Sequence of chain 1.A:
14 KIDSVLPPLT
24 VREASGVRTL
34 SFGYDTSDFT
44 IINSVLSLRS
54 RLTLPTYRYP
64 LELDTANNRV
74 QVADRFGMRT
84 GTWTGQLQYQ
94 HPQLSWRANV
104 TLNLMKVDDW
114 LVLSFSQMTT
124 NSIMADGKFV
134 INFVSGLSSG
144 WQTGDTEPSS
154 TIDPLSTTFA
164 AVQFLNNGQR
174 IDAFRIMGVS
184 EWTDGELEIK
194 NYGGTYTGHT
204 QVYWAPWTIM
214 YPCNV

This protein binds this small molecule.
Small molecule (SMILES): CC(=O)N[C@H]1[C@H](O[C@@H]2[C@H](O[C@]3(C(=O)O)C[C@H](O)[C@@H](NC(C)=O)[C@H]([C@H](O)[C@H](O)CO)O3)[C@@H](O)[C@H](O[C@H]3[C@H](O)[C@@H](O)[C@H](O)O[C@@H]3CO)O[C@@H]2CO)O[C@H](CO)[C@H](O)[C@@H]1O

Binding-site contacts:
Ligand atom C3 contacts residue THR122 of chain 1.A at 3.9 Å.
Ligand atom O10 contacts residue THR104 of chain 1.A at 2.8 Å (h-bond).
Ligand atom C11 contacts residue SER119 of chain 1.A at 3.3 Å.
Ligand atom C10 contacts residue VAL103 of chain 1.A at 4.0 Å (hydrophobic).
Ligand atom O10 contacts residue SER119 of chain 1.A at 3.8 Å.
Ligand atom O8 contacts residue THR122 of chain 1.A at 2.7 Å (h-bond).
Ligand atom N5 contacts residue MET121 of chain 1.A at 3.8 Å.
Ligand atom C4 contacts residue GLN120 of chain 1.A at 3.2 Å.
Ligand atom C9 contacts residue THR122 of chain 1.A at 3.4 Å.
Ligand atom N5 contacts residue GLN120 of chain 1.A at 3.0 Å (h-bond).
Ligand atom C5 contacts residue GLN120 of chain 1.A at 3.5 Å.
Ligand atom O1A contacts residue MET121 of chain 1.A at 3.7 Å.
Ligand atom O10 contacts residue VAL103 of chain 1.A at 3.4 Å.
Ligand atom N5 contacts residue SER119 of chain 1.A at 3.7 Å.
Ligand atom O1A contacts residue THR122 of chain 1.A at 3.7 Å.
Ligand atom C8 contacts residue THR122 of chain 1.A at 3.9 Å.
Ligand atom C1 contacts residue GLN120 of chain 1.A at 3.8 Å.
Ligand atom O7 contacts residue ASN102 of chain 1.A at 2.6 Å (h-bond).
Ligand atom C7 contacts residue MET121 of chain 1.A at 3.9 Å (hydrophobic).
Ligand atom C4 contacts residue SER119 of chain 1.A at 4.1 Å.
Ligand atom C8 contacts residue ASN102 of chain 1.A at 4.0 Å.
Ligand atom C9 contacts residue ALA101 of chain 1.A at 4.1 Å (hydrophobic).
Ligand atom C11 contacts residue THR104 of chain 1.A at 3.9 Å.
Ligand atom C7 contacts residue ASN102 of chain 1.A at 3.4 Å.
Ligand atom C4 contacts residue THR122 of chain 1.A at 3.8 Å.
Ligand atom C10 contacts residue SER119 of chain 1.A at 3.4 Å.
Ligand atom C6 contacts residue GLN120 of chain 1.A at 3.6 Å.
Ligand atom C9 contacts residue ASN102 of chain 1.A at 3.5 Å.
Ligand atom O8 contacts residue MET121 of chain 1.A at 3.4 Å.
Ligand atom O4 contacts residue SER119 of chain 1.A at 3.2 Å (h-bond).
Ligand atom C11 contacts residue VAL103 of chain 1.A at 4.0 Å (hydrophobic).
Ligand atom C6 contacts residue MET121 of chain 1.A at 3.9 Å (hydrophobic).
Ligand atom O4 contacts residue GLN120 of chain 1.A at 4.0 Å.
Ligand atom C10 contacts residue THR104 of chain 1.A at 3.8 Å.
Ligand atom C10 contacts residue GLN120 of chain 1.A at 4.1 Å.
Ligand atom O9 contacts residue THR122 of chain 1.A at 2.6 Å (h-bond).
Ligand atom O1B contacts residue GLN120 of chain 1.A at 2.8 Å (h-bond).
Ligand atom C3 contacts residue GLN120 of chain 1.A at 4.0 Å.
Ligand atom O1A contacts residue GLN120 of chain 1.A at 4.0 Å.
Ligand atom C8 contacts residue MET121 of chain 1.A at 4.0 Å (hydrophobic).